Binding-site contacts:
Ligand atom O6 contacts residue SER293 of chain 1.A at 3.3 Å (h-bond).
Ligand atom C8 contacts residue NAG1 of chain 1.G at 3.6 Å.
Ligand atom O7 contacts residue ASN448 of chain 1.A at 3.5 Å (h-bond).
Ligand atom C5 contacts residue SER293 of chain 1.A at 4.2 Å.
Ligand atom C3 contacts residue ASN448 of chain 1.A at 3.9 Å.
Ligand atom C1 contacts residue SER293 of chain 1.A at 3.9 Å.
Ligand atom C8 contacts residue ASN264 of chain 1.A at 3.7 Å.
Ligand atom C7 contacts residue ASN448 of chain 1.A at 3.4 Å.
Ligand atom C4 contacts residue ASN448 of chain 1.A at 4.4 Å.
Ligand atom O5 contacts residue ASN448 of chain 1.A at 2.5 Å (h-bond).
Ligand atom C8 contacts residue ASN448 of chain 1.A at 4.0 Å.
Ligand atom C7 contacts residue ASN264 of chain 1.A at 4.5 Å.
Ligand atom C5 contacts residue ASN448 of chain 1.A at 3.8 Å.
Ligand atom O5 contacts residue SER293 of chain 1.A at 3.1 Å (h-bond).
Ligand atom C1 contacts residue ASN448 of chain 1.A at 1.5 Å.
Ligand atom C2 contacts residue ASN448 of chain 1.A at 2.5 Å.
Ligand atom C6 contacts residue SER293 of chain 1.A at 4.0 Å.
Ligand atom N2 contacts residue ASN448 of chain 1.A at 2.9 Å (h-bond).

Sequence of chain 1.A:
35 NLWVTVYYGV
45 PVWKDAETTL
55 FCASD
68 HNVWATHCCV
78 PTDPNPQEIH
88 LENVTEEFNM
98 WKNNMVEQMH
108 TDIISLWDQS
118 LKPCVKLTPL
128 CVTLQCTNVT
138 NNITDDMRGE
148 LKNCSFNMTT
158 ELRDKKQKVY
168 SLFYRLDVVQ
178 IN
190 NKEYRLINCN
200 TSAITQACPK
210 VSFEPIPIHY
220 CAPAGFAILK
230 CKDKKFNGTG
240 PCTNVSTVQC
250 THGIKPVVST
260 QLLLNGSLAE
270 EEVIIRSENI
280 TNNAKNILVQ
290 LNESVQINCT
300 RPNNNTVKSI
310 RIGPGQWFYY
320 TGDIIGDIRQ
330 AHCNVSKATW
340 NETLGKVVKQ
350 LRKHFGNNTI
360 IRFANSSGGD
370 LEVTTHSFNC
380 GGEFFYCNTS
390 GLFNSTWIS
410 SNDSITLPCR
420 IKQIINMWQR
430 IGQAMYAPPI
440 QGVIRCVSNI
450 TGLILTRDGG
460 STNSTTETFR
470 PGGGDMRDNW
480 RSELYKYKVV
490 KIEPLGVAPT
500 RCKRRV

This protein binds this small molecule.
Small molecule (SMILES): CC(=O)N[C@H]1[C@H](O[C@H]2[C@H](O)[C@@H](NC(C)=O)CO[C@@H]2CO)O[C@H](CO)[C@@H](O)[C@@H]1O